This protein binds this small molecule.
Small molecule (SMILES): NCCC[C@H](N)CC(=O)N[C@H]1CNC(=O)[C@H]([C@H]2C[C@H](O)N=C(N)N2)NC(=O)/C(=C/NC(N)=O)NC(=O)[C@H](CO)NC(=O)[C@H](CO)NC1=O

Sequence of chain 1.RB:
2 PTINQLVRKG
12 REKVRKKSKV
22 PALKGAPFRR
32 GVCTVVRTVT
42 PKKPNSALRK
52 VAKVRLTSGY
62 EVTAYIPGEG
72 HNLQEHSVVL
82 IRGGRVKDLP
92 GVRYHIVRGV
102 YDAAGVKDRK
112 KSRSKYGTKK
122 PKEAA

Binding-site contacts:
Ligand atom CS contacts residue THR41 of chain 1.RB at 3.6 Å.
Ligand atom CR contacts residue THR41 of chain 1.RB at 3.3 Å.
Ligand atom OS contacts residue THR41 of chain 1.RB at 3.1 Å.